Binding-site contacts:
Ligand atom C21 contacts residue PHE65 of chain 1.B at 3.8 Å (hydrophobic).
Ligand atom N02 contacts residue TRP316 of chain 1.B at 2.8 Å (h-bond).
Ligand atom C17 contacts residue TRP407 of chain 1.B at 3.7 Å (hydrophobic).
Ligand atom C02 contacts residue TRP316 of chain 1.B at 3.8 Å (hydrophobic).
Ligand atom C12 contacts residue HEM1 of chain 1.M at 3.7 Å.
Ligand atom N01 contacts residue GLU321 of chain 1.B at 2.7 Å (salt-bridge).
Ligand atom C02 contacts residue GLU321 of chain 1.B at 3.6 Å.
Ligand atom C16 contacts residue GLN207 of chain 1.B at 3.8 Å.
Ligand atom C03 contacts residue PRO294 of chain 1.B at 3.7 Å (hydrophobic).
Ligand atom N02 contacts residue HEM1 of chain 1.M at 3.4 Å.
Ligand atom C08 contacts residue HEM1 of chain 1.M at 3.9 Å.
Ligand atom N20 contacts residue HEM1 of chain 1.M at 3.2 Å (h-bond).
Ligand atom C19 contacts residue HEM1 of chain 1.M at 3.1 Å.
Ligand atom C07 contacts residue HEM1 of chain 1.M at 3.5 Å.
Ligand atom C05 contacts residue VAL296 of chain 1.B at 3.8 Å (hydrophobic).
Ligand atom N02 contacts residue MET318 of chain 1.B at 4.0 Å.
Ligand atom C03 contacts residue HEM1 of chain 1.M at 3.2 Å.
Ligand atom C09 contacts residue VAL296 of chain 1.B at 3.9 Å (hydrophobic).
Ligand atom C21 contacts residue TYR435 of chain 1.B at 3.5 Å (hydrophobic).
Ligand atom N01 contacts residue HEM1 of chain 1.M at 3.9 Å.
Ligand atom C18 contacts residue KMM1 of chain 1.O at 3.7 Å.
Ligand atom N02 contacts residue PRO294 of chain 1.B at 3.9 Å.
Ligand atom C06 contacts residue GLU321 of chain 1.B at 3.4 Å.
Ligand atom F12 contacts residue HEM1 of chain 1.M at 3.3 Å.
Ligand atom C02 contacts residue HEM1 of chain 1.M at 3.6 Å.
Ligand atom N02 contacts residue TYR317 of chain 1.B at 3.6 Å.
Ligand atom F16 contacts residue GLN207 of chain 1.B at 2.8 Å.
Ligand atom F15 contacts residue GLN207 of chain 1.B at 3.1 Å.
Ligand atom C22 contacts residue PHE65 of chain 1.B at 3.4 Å (hydrophobic).
Ligand atom N20 contacts residue TYR435 of chain 1.B at 3.6 Å.
Ligand atom C07 contacts residue GLY315 of chain 1.B at 3.8 Å.
Ligand atom C08 contacts residue GLU321 of chain 1.B at 3.2 Å.
Ligand atom C21 contacts residue KMM1 of chain 1.O at 3.8 Å.
Ligand atom C07 contacts residue PHE313 of chain 1.B at 3.6 Å (hydrophobic).
Ligand atom C15 contacts residue GLN207 of chain 1.B at 3.9 Å.
Ligand atom C22 contacts residue KMM1 of chain 1.O at 3.8 Å.
Ligand atom C04 contacts residue HEM1 of chain 1.M at 3.8 Å.
Ligand atom C21 contacts residue HEM1 of chain 1.M at 3.8 Å.
Ligand atom C02 contacts residue PRO294 of chain 1.B at 3.8 Å (hydrophobic).
Ligand atom N02 contacts residue GLU321 of chain 1.B at 2.8 Å (salt-bridge).

Sequence of chain 1.B:
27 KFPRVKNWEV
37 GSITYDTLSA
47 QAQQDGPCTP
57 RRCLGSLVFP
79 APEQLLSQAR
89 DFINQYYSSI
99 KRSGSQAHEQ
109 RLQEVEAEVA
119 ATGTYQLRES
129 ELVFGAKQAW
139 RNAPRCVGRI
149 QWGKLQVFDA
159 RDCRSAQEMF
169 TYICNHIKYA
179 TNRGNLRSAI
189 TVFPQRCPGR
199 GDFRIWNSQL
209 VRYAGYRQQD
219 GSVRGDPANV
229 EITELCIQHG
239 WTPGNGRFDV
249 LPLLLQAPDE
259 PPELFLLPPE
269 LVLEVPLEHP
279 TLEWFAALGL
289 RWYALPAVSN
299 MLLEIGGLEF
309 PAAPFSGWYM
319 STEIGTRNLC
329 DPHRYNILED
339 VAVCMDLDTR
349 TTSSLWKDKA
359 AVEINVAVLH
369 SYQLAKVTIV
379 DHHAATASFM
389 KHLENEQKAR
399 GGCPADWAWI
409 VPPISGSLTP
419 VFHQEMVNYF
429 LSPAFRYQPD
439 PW

This protein binds this small molecule.
Small molecule (SMILES): Cc1cc(N)nc(CCc2c(F)c(F)cc(CCCN(C)C)c2F)c1